The protein below binds the small molecule below.
Small molecule (SMILES): Nc1nc2c(ncn2[C@@H]2O[C@H](CO[P](=O)(O)O[P](=O)(O)NP(=O)(O)O)[C@@H](O)[C@H]2O)c(=O)[nH]1

Sequence of chain 1.B:
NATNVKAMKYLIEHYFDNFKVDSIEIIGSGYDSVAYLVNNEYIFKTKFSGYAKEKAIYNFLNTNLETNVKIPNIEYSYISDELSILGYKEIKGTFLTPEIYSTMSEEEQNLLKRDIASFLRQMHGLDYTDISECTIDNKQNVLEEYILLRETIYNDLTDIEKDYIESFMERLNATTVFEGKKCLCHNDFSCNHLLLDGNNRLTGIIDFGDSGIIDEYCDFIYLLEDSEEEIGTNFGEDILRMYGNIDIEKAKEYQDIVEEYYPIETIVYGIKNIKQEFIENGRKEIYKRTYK

Binding-site contacts:
Ligand atom N7 contacts residue TYR100 of chain 1.B at 2.6 Å (h-bond).
Ligand atom O6 contacts residue TYR100 of chain 1.B at 3.6 Å.
Ligand atom O6 contacts residue ILE103 of chain 1.B at 2.8 Å (h-bond).
Ligand atom O1G contacts residue TYR63 of chain 1.B at 2.7 Å (h-bond).
Ligand atom O1A contacts residue LYS52 of chain 1.B at 3.0 Å (salt-bridge).
Ligand atom O2B contacts residue ASP219 of chain 1.B at 2.9 Å (salt-bridge).
Ligand atom O3A contacts residue MG1 of chain 1.L at 3.5 Å.
Ligand atom O1B contacts residue SER40 of chain 1.B at 3.7 Å.
Ligand atom N1 contacts residue ILE103 of chain 1.B at 2.8 Å (h-bond).
Ligand atom O3G contacts residue LYS52 of chain 1.B at 3.0 Å (salt-bridge).
Ligand atom C2 contacts residue ILE103 of chain 1.B at 3.5 Å (hydrophobic).
Ligand atom C3' contacts residue ILE218 of chain 1.B at 3.8 Å (hydrophobic).
Ligand atom C8 contacts residue ILE218 of chain 1.B at 3.7 Å (hydrophobic).
Ligand atom O3G contacts residue ASP219 of chain 1.B at 2.8 Å (salt-bridge).
Ligand atom O2A contacts residue HIS205 of chain 1.B at 3.5 Å (h-bond).
Ligand atom N1 contacts residue GLU102 of chain 1.B at 3.6 Å.
Ligand atom O3A contacts residue LYS52 of chain 1.B at 3.3 Å (salt-bridge).
Ligand atom C8 contacts residue TYR100 of chain 1.B at 3.3 Å (hydrophobic).
Ligand atom O3G contacts residue MG1 of chain 1.M at 1.9 Å.
Ligand atom O2B contacts residue MG1 of chain 1.L at 2.5 Å.
Ligand atom N3B contacts residue SER40 of chain 1.B at 2.9 Å (h-bond).
Ligand atom PA contacts residue ASP219 of chain 1.B at 3.6 Å.
Ligand atom C5 contacts residue ILE50 of chain 1.B at 3.7 Å (hydrophobic).
Ligand atom N2 contacts residue PHE107 of chain 1.B at 3.8 Å.
Ligand atom N7 contacts residue ILE50 of chain 1.B at 3.7 Å.
Ligand atom O1A contacts residue ASP219 of chain 1.B at 3.4 Å.
Ligand atom PB contacts residue ASP219 of chain 1.B at 3.7 Å.
Ligand atom O2B contacts residue MG1 of chain 1.M at 3.1 Å.
Ligand atom N3 contacts residue PHE107 of chain 1.B at 3.5 Å.
Ligand atom O2G contacts residue MG1 of chain 1.M at 3.4 Å.
Ligand atom PB contacts residue MG1 of chain 1.L at 3.4 Å.
Ligand atom O6 contacts residue GLU102 of chain 1.B at 3.7 Å.
Ligand atom O3A contacts residue ASP219 of chain 1.B at 3.7 Å.
Ligand atom O1G contacts residue SER40 of chain 1.B at 3.6 Å.
Ligand atom C6 contacts residue ILE103 of chain 1.B at 3.6 Å (hydrophobic).
Ligand atom N2 contacts residue ILE103 of chain 1.B at 3.3 Å (h-bond).
Ligand atom O2A contacts residue ASP219 of chain 1.B at 3.0 Å (salt-bridge).
Ligand atom O2A contacts residue MG1 of chain 1.L at 1.9 Å.
Ligand atom PA contacts residue MG1 of chain 1.L at 3.1 Å.
Ligand atom PG contacts residue MG1 of chain 1.M at 3.2 Å.